A small-molecule ligand and the protein it binds are described below.
Small molecule (SMILES): CC(C)[C@H](NC(=O)[C@H](CCCN=C(N)N)NC(=O)[C@@H](N)CCC(=O)O)C(=O)N[C@H](C=O)CCCCN

Binding-site contacts:
Ligand atom CG2 contacts residue PHE76 of chain 59.B at 3.8 Å (hydrophobic).

Sequence of chain 59.B:
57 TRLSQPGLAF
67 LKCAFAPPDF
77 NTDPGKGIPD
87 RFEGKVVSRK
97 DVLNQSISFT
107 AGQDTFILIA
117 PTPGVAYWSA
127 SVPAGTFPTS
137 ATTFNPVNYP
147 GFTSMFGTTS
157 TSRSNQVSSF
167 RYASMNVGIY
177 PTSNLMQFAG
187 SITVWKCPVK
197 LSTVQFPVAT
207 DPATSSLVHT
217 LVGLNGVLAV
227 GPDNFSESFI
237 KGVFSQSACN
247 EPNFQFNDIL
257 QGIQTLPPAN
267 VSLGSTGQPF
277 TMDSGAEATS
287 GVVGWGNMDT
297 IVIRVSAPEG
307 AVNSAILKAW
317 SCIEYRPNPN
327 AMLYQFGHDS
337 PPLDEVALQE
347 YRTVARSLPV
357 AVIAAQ